This protein binds this small molecule.
Small molecule (SMILES): C[C@@H]1O[C@@H](O)[C@H](O)[C@H](O)[C@H]1O

Binding-site contacts:
Ligand atom O3 contacts residue GLU12 of chain 1.D at 4.0 Å.
Ligand atom O4 contacts residue LYS15 of chain 1.D at 3.7 Å.
Ligand atom C2 contacts residue LYS392 of chain 1.D at 4.0 Å.
Ligand atom C1 contacts residue ASP396 of chain 1.D at 3.2 Å.
Ligand atom O5 contacts residue ASP396 of chain 1.D at 4.2 Å.
Ligand atom O4 contacts residue ASP26 of chain 1.D at 2.3 Å (salt-bridge).
Ligand atom C3 contacts residue LYS392 of chain 1.D at 4.2 Å.
Ligand atom O1 contacts residue LYS392 of chain 1.D at 3.3 Å.
Ligand atom C6 contacts residue ASP26 of chain 1.D at 3.2 Å.
Ligand atom O4 contacts residue TYR11 of chain 1.D at 3.7 Å.
Ligand atom C5 contacts residue MET29 of chain 1.D at 4.0 Å (hydrophobic).
Ligand atom C2 contacts residue ASP396 of chain 1.D at 4.3 Å.
Ligand atom C1 contacts residue LYS392 of chain 1.D at 4.2 Å.
Ligand atom C3 contacts residue TYR11 of chain 1.D at 4.3 Å (hydrophobic).
Ligand atom C5 contacts residue ASP26 of chain 1.D at 3.4 Å.
Ligand atom O1 contacts residue ASP396 of chain 1.D at 2.3 Å (salt-bridge).
Ligand atom O1 contacts residue MET29 of chain 1.D at 3.5 Å.
Ligand atom C3 contacts residue ASP26 of chain 1.D at 4.5 Å.
Ligand atom C4 contacts residue ASP26 of chain 1.D at 3.4 Å.
Ligand atom C4 contacts residue TYR11 of chain 1.D at 4.5 Å (hydrophobic).

Sequence of chain 1.D:
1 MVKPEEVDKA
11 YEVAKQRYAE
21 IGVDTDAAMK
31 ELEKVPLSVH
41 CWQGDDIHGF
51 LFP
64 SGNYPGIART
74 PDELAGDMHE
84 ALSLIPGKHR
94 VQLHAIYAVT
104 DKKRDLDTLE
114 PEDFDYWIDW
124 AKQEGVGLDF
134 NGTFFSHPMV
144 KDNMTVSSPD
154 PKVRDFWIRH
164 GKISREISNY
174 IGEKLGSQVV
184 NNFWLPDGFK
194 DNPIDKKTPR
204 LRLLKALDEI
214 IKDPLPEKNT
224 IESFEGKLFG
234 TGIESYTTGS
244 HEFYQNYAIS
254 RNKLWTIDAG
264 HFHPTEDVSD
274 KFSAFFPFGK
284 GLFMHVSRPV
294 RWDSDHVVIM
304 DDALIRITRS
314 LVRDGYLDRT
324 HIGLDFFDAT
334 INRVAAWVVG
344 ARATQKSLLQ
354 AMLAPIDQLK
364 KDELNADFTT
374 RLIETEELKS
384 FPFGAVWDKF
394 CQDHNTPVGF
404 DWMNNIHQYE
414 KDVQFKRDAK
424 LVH